This small molecule binds to this protein.
Small molecule (SMILES): CC(C)O[PH](=O)OC(C)C

Sequence of chain 2.D:
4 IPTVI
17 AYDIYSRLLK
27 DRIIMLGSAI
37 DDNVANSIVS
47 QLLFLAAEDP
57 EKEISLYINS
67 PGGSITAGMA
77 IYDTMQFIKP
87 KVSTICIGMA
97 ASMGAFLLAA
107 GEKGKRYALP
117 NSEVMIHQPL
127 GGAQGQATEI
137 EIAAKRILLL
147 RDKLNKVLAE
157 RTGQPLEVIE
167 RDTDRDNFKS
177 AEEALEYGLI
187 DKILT

Binding-site contacts:
Ligand atom C2 contacts residue MET99 of chain 2.D at 3.5 Å (hydrophobic).
Ligand atom C3 contacts residue HIS123 of chain 2.D at 3.0 Å.
Ligand atom C1 contacts residue GLN124 of chain 2.D at 4.3 Å.
Ligand atom C3 contacts residue MET99 of chain 2.D at 3.7 Å (hydrophobic).
Ligand atom C2' contacts residue LEU126 of chain 2.D at 4.3 Å (hydrophobic).
Ligand atom C3' contacts residue LEU126 of chain 2.D at 4.0 Å (hydrophobic).
Ligand atom C3' contacts residue GLY69 of chain 2.D at 3.4 Å.
Ligand atom C2' contacts residue GLY69 of chain 2.D at 3.8 Å.
Ligand atom O3P contacts residue GLY69 of chain 2.D at 3.0 Å (h-bond).
Ligand atom C2 contacts residue HIS123 of chain 2.D at 3.8 Å.
Ligand atom C3 contacts residue SER98 of chain 2.D at 4.1 Å.
Ligand atom O3P contacts residue SER98 of chain 2.D at 2.5 Å (h-bond).
Ligand atom O1P contacts residue SER98 of chain 2.D at 2.5 Å (h-bond).
Ligand atom C2 contacts residue LEU150 of chain 2.D at 3.3 Å (hydrophobic).
Ligand atom O1P contacts residue HIS123 of chain 2.D at 4.2 Å.
Ligand atom C1 contacts residue HIS123 of chain 2.D at 3.2 Å.
Ligand atom C1' contacts residue HIS123 of chain 2.D at 3.7 Å.
Ligand atom P contacts residue SER98 of chain 2.D at 1.6 Å.
Ligand atom O2P contacts residue GLN124 of chain 2.D at 4.3 Å.
Ligand atom O1P contacts residue MET99 of chain 2.D at 3.1 Å.
Ligand atom O2P contacts residue HIS123 of chain 2.D at 3.1 Å (h-bond).
Ligand atom P contacts residue MET99 of chain 2.D at 3.3 Å.
Ligand atom C2' contacts residue HIS123 of chain 2.D at 4.0 Å.
Ligand atom C2 contacts residue GLN124 of chain 2.D at 4.1 Å.
Ligand atom C1 contacts residue LEU150 of chain 2.D at 4.3 Å (hydrophobic).
Ligand atom O3P contacts residue GLY68 of chain 2.D at 4.0 Å.
Ligand atom C1' contacts residue LEU126 of chain 2.D at 3.9 Å (hydrophobic).
Ligand atom O2P contacts residue SER98 of chain 2.D at 2.6 Å (h-bond).
Ligand atom P contacts residue HIS123 of chain 2.D at 3.5 Å.
Ligand atom C1' contacts residue SER98 of chain 2.D at 3.4 Å.
Ligand atom C1' contacts residue GLY69 of chain 2.D at 4.1 Å.
Ligand atom C2 contacts residue PRO125 of chain 2.D at 3.5 Å (hydrophobic).
Ligand atom C1 contacts residue MET99 of chain 2.D at 3.6 Å (hydrophobic).
Ligand atom C1 contacts residue SER98 of chain 2.D at 3.4 Å.
Ligand atom C3 contacts residue LEU150 of chain 2.D at 4.3 Å (hydrophobic).
Ligand atom O2P contacts residue PRO125 of chain 2.D at 4.3 Å.
Ligand atom O3P contacts residue MET99 of chain 2.D at 3.0 Å (h-bond).
Ligand atom C2' contacts residue SER98 of chain 2.D at 3.2 Å.
Ligand atom P contacts residue GLY69 of chain 2.D at 4.2 Å.
Ligand atom C2 contacts residue ILE71 of chain 2.D at 4.0 Å (hydrophobic).